Sequence of chain 1.C:
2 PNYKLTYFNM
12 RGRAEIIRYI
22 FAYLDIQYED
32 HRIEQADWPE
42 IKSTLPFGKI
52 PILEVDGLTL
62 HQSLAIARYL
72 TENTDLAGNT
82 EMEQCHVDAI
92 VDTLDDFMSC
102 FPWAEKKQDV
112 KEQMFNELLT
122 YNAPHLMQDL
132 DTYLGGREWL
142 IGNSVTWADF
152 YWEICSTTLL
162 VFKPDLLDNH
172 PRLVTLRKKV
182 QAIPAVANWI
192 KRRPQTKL

Binding-site contacts:
Ligand atom N12 contacts residue TRP104 of chain 1.C at 3.8 Å.
Ligand atom C21 contacts residue GLY13 of chain 1.C at 3.4 Å.
Ligand atom O8 contacts residue MET11 of chain 1.C at 3.8 Å.
Ligand atom C19 contacts residue ARG14 of chain 1.C at 4.0 Å.
Ligand atom N10 contacts residue TRP104 of chain 1.C at 3.7 Å.
Ligand atom C15 contacts residue ARG14 of chain 1.C at 3.5 Å.
Ligand atom C7 contacts residue MET11 of chain 1.C at 3.8 Å (hydrophobic).
Ligand atom C1 contacts residue MET11 of chain 1.C at 3.7 Å (hydrophobic).
Ligand atom C15 contacts residue TRP104 of chain 1.C at 3.5 Å (hydrophobic).
Ligand atom O8 contacts residue LEU199 of chain 1.C at 3.6 Å.
Ligand atom N22 contacts residue TYR152 of chain 1.C at 3.0 Å (h-bond).
Ligand atom C17 contacts residue ASP96 of chain 1.C at 3.2 Å.
Ligand atom N6 contacts residue TRP104 of chain 1.C at 4.0 Å.
Ligand atom C4 contacts residue TRP104 of chain 1.C at 3.8 Å (hydrophobic).
Ligand atom C18 contacts residue TYR152 of chain 1.C at 3.6 Å (hydrophobic).
Ligand atom C20 contacts residue MET99 of chain 1.C at 4.0 Å (hydrophobic).
Ligand atom N12 contacts residue GLY13 of chain 1.C at 3.9 Å.
Ligand atom C5 contacts residue GSH1 of chain 1.K at 3.8 Å.
Ligand atom N22 contacts residue CYS156 of chain 1.C at 3.7 Å.
Ligand atom C16 contacts residue SER100 of chain 1.C at 3.9 Å.
Ligand atom C16 contacts residue ARG14 of chain 1.C at 3.4 Å.
Ligand atom C16 contacts residue MET99 of chain 1.C at 3.6 Å (hydrophobic).
Ligand atom C20 contacts residue ARG14 of chain 1.C at 4.0 Å.
Ligand atom C7 contacts residue TRP104 of chain 1.C at 3.7 Å (hydrophobic).
Ligand atom O13 contacts residue TRP104 of chain 1.C at 3.7 Å.
Ligand atom C17 contacts residue MET99 of chain 1.C at 3.3 Å (hydrophobic).
Ligand atom C18 contacts residue MET99 of chain 1.C at 3.7 Å (hydrophobic).
Ligand atom O2 contacts residue TRP104 of chain 1.C at 3.7 Å.
Ligand atom C14 contacts residue ARG14 of chain 1.C at 3.9 Å.
Ligand atom C15 contacts residue MET99 of chain 1.C at 3.9 Å (hydrophobic).
Ligand atom C20 contacts residue GLY13 of chain 1.C at 3.3 Å.
Ligand atom C14 contacts residue TRP104 of chain 1.C at 3.9 Å (hydrophobic).
Ligand atom C9 contacts residue TRP104 of chain 1.C at 3.6 Å (hydrophobic).
Ligand atom O8 contacts residue TRP104 of chain 1.C at 3.7 Å.
Ligand atom C17 contacts residue ARG14 of chain 1.C at 4.0 Å.
Ligand atom N6 contacts residue GSH1 of chain 1.K at 3.3 Å (h-bond).
Ligand atom C11 contacts residue TRP104 of chain 1.C at 3.7 Å (hydrophobic).
Ligand atom O13 contacts residue GLY13 of chain 1.C at 4.0 Å.
Ligand atom N6 contacts residue MET11 of chain 1.C at 3.9 Å.
Ligand atom C17 contacts residue TYR152 of chain 1.C at 3.7 Å (hydrophobic).

The protein below binds the small molecule below.
Small molecule (SMILES): COCCCNC(=O)c1nc(-c2cccc3[nH]ccc23)no1